Binding-site contacts:
Ligand atom C15 contacts residue EDO1 of chain 1.H at 3.4 Å.
Ligand atom C11 contacts residue EDO1 of chain 1.H at 3.6 Å.
Ligand atom O22 contacts residue ZN1 of chain 1.B at 2.9 Å.
Ligand atom C1 contacts residue HIS149 of chain 1.A at 3.5 Å.
Ligand atom C1 contacts residue ALA180 of chain 1.A at 3.4 Å (hydrophobic).
Ligand atom C5 contacts residue MET183 of chain 1.A at 3.4 Å (hydrophobic).
Ligand atom C2 contacts residue VAL182 of chain 1.A at 3.4 Å (hydrophobic).
Ligand atom O23 contacts residue LEU118 of chain 1.A at 2.8 Å (h-bond).
Ligand atom N18 contacts residue ZN1 of chain 1.B at 2.0 Å.
Ligand atom O23 contacts residue THR117 of chain 1.A at 3.3 Å (h-bond).
Ligand atom O22 contacts residue HIS153 of chain 1.A at 3.5 Å.
Ligand atom C14 contacts residue GLU150 of chain 1.A at 3.5 Å.
Ligand atom O22 contacts residue GLY119 of chain 1.A at 3.6 Å.
Ligand atom C14 contacts residue HIS149 of chain 1.A at 3.6 Å.
Ligand atom C14 contacts residue GLY119 of chain 1.A at 3.6 Å.
Ligand atom N18 contacts residue HIS159 of chain 1.A at 3.3 Å (h-bond).
Ligand atom C16 contacts residue THR117 of chain 1.A at 3.6 Å.
Ligand atom O21 contacts residue HIS159 of chain 1.A at 3.0 Å.
Ligand atom S25 contacts residue GLY119 of chain 1.A at 3.6 Å (h-bond).
Ligand atom O24 contacts residue PRO181 of chain 1.A at 3.4 Å (h-bond).
Ligand atom O22 contacts residue EDO1 of chain 1.G at 3.0 Å (h-bond).
Ligand atom N20 contacts residue PRO181 of chain 1.A at 3.4 Å (h-bond).
Ligand atom C12 contacts residue THR117 of chain 1.A at 3.5 Å.
Ligand atom C2 contacts residue HIS149 of chain 1.A at 3.2 Å.
Ligand atom C1 contacts residue VAL178 of chain 1.A at 3.1 Å (hydrophobic).
Ligand atom C13 contacts residue ZN1 of chain 1.B at 3.2 Å.
Ligand atom C8 contacts residue VAL178 of chain 1.A at 3.5 Å (hydrophobic).
Ligand atom C2 contacts residue MET183 of chain 1.A at 3.6 Å (hydrophobic).
Ligand atom C14 contacts residue ZN1 of chain 1.B at 2.8 Å.
Ligand atom C7 contacts residue THR117 of chain 1.A at 3.5 Å.
Ligand atom N19 contacts residue GLY119 of chain 1.A at 2.8 Å (h-bond).
Ligand atom O23 contacts residue GLY119 of chain 1.A at 3.4 Å (h-bond).
Ligand atom O22 contacts residue HIS149 of chain 1.A at 3.2 Å.
Ligand atom N18 contacts residue HIS149 of chain 1.A at 3.4 Å (h-bond).
Ligand atom N20 contacts residue EDO1 of chain 1.H at 3.5 Å.
Ligand atom C14 contacts residue EDO1 of chain 1.G at 3.5 Å.
Ligand atom C2 contacts residue ALA180 of chain 1.A at 2.7 Å (hydrophobic).
Ligand atom C9 contacts residue HIS149 of chain 1.A at 3.5 Å.
Ligand atom O22 contacts residue GLU150 of chain 1.A at 2.6 Å (salt-bridge).
Ligand atom N19 contacts residue THR117 of chain 1.A at 3.5 Å (h-bond).

Sequence of chain 1.A:
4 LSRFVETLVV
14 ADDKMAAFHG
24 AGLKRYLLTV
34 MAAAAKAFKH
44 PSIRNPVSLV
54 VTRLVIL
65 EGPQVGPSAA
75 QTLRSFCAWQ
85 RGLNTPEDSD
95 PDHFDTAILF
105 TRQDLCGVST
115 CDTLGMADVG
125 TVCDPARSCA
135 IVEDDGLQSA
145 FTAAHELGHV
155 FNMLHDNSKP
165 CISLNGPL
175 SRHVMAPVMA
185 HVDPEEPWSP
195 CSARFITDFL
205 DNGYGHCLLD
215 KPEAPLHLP

The protein below binds the small molecule below.
Small molecule (SMILES): O=C1NC(=O)[C@](CNC(=O)c2cc3cc(Cl)ccc3o2)(c2nccs2)N1